Sequence of chain 1.A:
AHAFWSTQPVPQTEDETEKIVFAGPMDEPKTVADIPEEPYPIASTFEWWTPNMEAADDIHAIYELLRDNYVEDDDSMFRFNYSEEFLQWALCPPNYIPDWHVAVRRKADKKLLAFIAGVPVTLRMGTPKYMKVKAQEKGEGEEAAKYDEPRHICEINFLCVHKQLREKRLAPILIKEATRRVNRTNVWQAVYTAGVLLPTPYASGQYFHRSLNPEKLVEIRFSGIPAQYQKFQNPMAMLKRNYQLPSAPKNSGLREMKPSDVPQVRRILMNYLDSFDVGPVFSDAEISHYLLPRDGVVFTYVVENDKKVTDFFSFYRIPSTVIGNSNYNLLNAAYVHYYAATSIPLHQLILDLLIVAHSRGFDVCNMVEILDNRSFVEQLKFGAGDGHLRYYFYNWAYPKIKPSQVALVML

Binding-site contacts:
Ligand atom C18 contacts residue THR193 of chain 1.A at 3.6 Å.
Ligand atom O3 contacts residue GLY387 of chain 1.A at 3.7 Å.
Ligand atom O1 contacts residue GLY387 of chain 1.A at 3.0 Å (h-bond).
Ligand atom C3 contacts residue ASP386 of chain 1.A at 3.5 Å.
Ligand atom N3 contacts residue PHE222 of chain 1.A at 3.0 Å (h-bond).
Ligand atom C25 contacts residue TYR243 of chain 1.A at 3.6 Å (hydrophobic).
Ligand atom O contacts residue GLY385 of chain 1.A at 3.2 Å.
Ligand atom N contacts residue ASP386 of chain 1.A at 2.8 Å (salt-bridge).
Ligand atom C26 contacts residue SER223 of chain 1.A at 3.5 Å.
Ligand atom O2 contacts residue ASN157 of chain 1.A at 3.1 Å (h-bond).
Ligand atom N1 contacts residue ASP386 of chain 1.A at 2.9 Å (salt-bridge).
Ligand atom C19 contacts residue PHE222 of chain 1.A at 3.4 Å (hydrophobic).
Ligand atom N2 contacts residue DMS1 of chain 1.E at 3.0 Å.
Ligand atom C4 contacts residue ASP73 of chain 1.A at 3.6 Å.
Ligand atom C15 contacts residue DMS1 of chain 1.F at 3.6 Å.
Ligand atom C8 contacts residue TYR207 of chain 1.A at 3.4 Å (hydrophobic).
Ligand atom O contacts residue ASP386 of chain 1.A at 3.0 Å (salt-bridge).
Ligand atom N contacts residue ASP75 of chain 1.A at 2.8 Å (salt-bridge).
Ligand atom O4 contacts residue DMS1 of chain 1.E at 3.5 Å.
Ligand atom C5 contacts residue ASP75 of chain 1.A at 3.4 Å.
Ligand atom C11 contacts residue DMS1 of chain 1.E at 3.5 Å.
Ligand atom C18 contacts residue ASN157 of chain 1.A at 3.4 Å.
Ligand atom C6 contacts residue ASP386 of chain 1.A at 3.6 Å.
Ligand atom C8 contacts residue HIS209 of chain 1.A at 3.5 Å.
Ligand atom C20 contacts residue SER223 of chain 1.A at 3.6 Å.
Ligand atom C7 contacts residue ASP386 of chain 1.A at 3.4 Å.
Ligand atom O1 contacts residue HIS209 of chain 1.A at 2.8 Å (h-bond).
Ligand atom O1 contacts residue TYR207 of chain 1.A at 3.3 Å.
Ligand atom O1 contacts residue ASP386 of chain 1.A at 3.3 Å (salt-bridge).
Ligand atom C5 contacts residue ASP386 of chain 1.A at 3.6 Å.
Ligand atom C10 contacts residue DMS1 of chain 1.E at 3.2 Å.
Ligand atom O1 contacts residue GLY385 of chain 1.A at 3.6 Å.
Ligand atom C9 contacts residue DMS1 of chain 1.E at 3.6 Å.
Ligand atom C5 contacts residue ASP73 of chain 1.A at 3.5 Å.
Ligand atom N contacts residue ASP74 of chain 1.A at 2.9 Å (salt-bridge).
Ligand atom C22 contacts residue ALA384 of chain 1.A at 3.5 Å (hydrophobic).
Ligand atom C18 contacts residue TYR70 of chain 1.A at 3.6 Å (hydrophobic).
Ligand atom C8 contacts residue GLY387 of chain 1.A at 3.6 Å.
Ligand atom N contacts residue ASP73 of chain 1.A at 2.9 Å (salt-bridge).
Ligand atom O2 contacts residue THR193 of chain 1.A at 2.9 Å (h-bond).

This protein binds this small molecule.
Small molecule (SMILES): NCCCC[C@H](NC(=O)[C@H](CO)NC(=O)CCCCCCCCCO)C(=O)NCCC1CCCCC1